Binding-site contacts:
Ligand atom O7 contacts residue ASN271 of chain 1.D at 4.0 Å.
Ligand atom C1 contacts residue ASN271 of chain 1.D at 2.4 Å.
Ligand atom C8 contacts residue ASN271 of chain 1.D at 3.4 Å.
Ligand atom C6 contacts residue ASN271 of chain 1.D at 3.2 Å.
Ligand atom C2 contacts residue ASN271 of chain 1.D at 3.8 Å.
Ligand atom N2 contacts residue ASN271 of chain 1.D at 4.2 Å.
Ligand atom O5 contacts residue ASN271 of chain 1.D at 2.7 Å (h-bond).
Ligand atom C7 contacts residue ASN271 of chain 1.D at 3.7 Å.
Ligand atom C3 contacts residue ASN271 of chain 1.D at 4.5 Å.
Ligand atom O1 contacts residue ASN271 of chain 1.D at 2.7 Å (h-bond).
Ligand atom O6 contacts residue ASN271 of chain 1.D at 3.6 Å.
Ligand atom C5 contacts residue ASN271 of chain 1.D at 3.2 Å.

Sequence of chain 1.D:
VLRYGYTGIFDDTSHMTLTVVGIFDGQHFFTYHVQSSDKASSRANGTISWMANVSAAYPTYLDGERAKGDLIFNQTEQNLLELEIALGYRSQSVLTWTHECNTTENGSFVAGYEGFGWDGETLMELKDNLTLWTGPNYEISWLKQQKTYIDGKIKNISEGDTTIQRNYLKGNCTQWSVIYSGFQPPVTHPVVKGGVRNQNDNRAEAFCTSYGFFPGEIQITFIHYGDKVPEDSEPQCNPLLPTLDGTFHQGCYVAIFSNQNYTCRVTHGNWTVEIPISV

The small molecule below binds the protein below.
Small molecule (SMILES): CC(=O)N[C@@H]1[C@@H](O)[C@H](O)[C@@H](CO)O[C@H]1O